Sequence of chain 1.B:
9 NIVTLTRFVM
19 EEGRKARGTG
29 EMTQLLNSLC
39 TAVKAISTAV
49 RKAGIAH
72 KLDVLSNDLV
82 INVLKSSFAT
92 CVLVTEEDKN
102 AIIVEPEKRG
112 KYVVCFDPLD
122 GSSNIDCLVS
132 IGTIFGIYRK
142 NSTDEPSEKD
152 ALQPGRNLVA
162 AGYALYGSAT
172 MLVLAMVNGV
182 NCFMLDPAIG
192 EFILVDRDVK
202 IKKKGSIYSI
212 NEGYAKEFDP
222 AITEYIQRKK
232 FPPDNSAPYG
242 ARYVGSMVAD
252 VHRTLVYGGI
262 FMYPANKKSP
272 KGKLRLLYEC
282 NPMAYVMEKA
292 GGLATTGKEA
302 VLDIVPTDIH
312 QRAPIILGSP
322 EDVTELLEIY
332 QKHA

The protein below binds the small molecule below.
Small molecule (SMILES): O=C(O)CCc1c(C(=O)O)[nH]c2cc(Cl)cc(Cl)c12

Binding-site contacts:
Ligand atom CL17 contacts residue VAL17 of chain 1.B at 3.3 Å.
Ligand atom C13 contacts residue GLU20 of chain 1.B at 3.6 Å.
Ligand atom CL17 contacts residue GLU20 of chain 1.B at 3.8 Å.
Ligand atom C6 contacts residue VAL160 of chain 1.B at 3.6 Å (hydrophobic).
Ligand atom C3 contacts residue MET30 of chain 1.B at 3.6 Å (hydrophobic).
Ligand atom CL10 contacts residue ALA161 of chain 1.B at 4.1 Å.
Ligand atom C12 contacts residue TYR113 of chain 1.B at 3.0 Å (hydrophobic).
Ligand atom C8 contacts residue GLU20 of chain 1.B at 3.5 Å.
Ligand atom N7 contacts residue GLY21 of chain 1.B at 3.1 Å.
Ligand atom O14 contacts residue GLY26 of chain 1.B at 3.5 Å.
Ligand atom C3 contacts residue GLY21 of chain 1.B at 3.9 Å.
Ligand atom C13 contacts residue MET177 of chain 1.B at 3.9 Å (hydrophobic).
Ligand atom C12 contacts residue VAL160 of chain 1.B at 3.8 Å (hydrophobic).
Ligand atom O19 contacts residue VAL160 of chain 1.B at 3.1 Å.
Ligand atom O15 contacts residue GLY26 of chain 1.B at 2.9 Å.
Ligand atom O18 contacts residue ARG140 of chain 1.B at 3.3 Å (salt-bridge).
Ligand atom C16 contacts residue ARG140 of chain 1.B at 3.1 Å.
Ligand atom C16 contacts residue TYR113 of chain 1.B at 3.8 Å (hydrophobic).
Ligand atom O19 contacts residue ARG140 of chain 1.B at 2.8 Å (salt-bridge).
Ligand atom C16 contacts residue VAL160 of chain 1.B at 3.9 Å (hydrophobic).
Ligand atom O15 contacts residue GLY21 of chain 1.B at 3.9 Å.
Ligand atom C12 contacts residue ARG140 of chain 1.B at 4.1 Å.
Ligand atom C2 contacts residue MET30 of chain 1.B at 3.9 Å (hydrophobic).
Ligand atom C9 contacts residue MET177 of chain 1.B at 3.4 Å (hydrophobic).
Ligand atom C8 contacts residue MET30 of chain 1.B at 4.0 Å (hydrophobic).
Ligand atom C8 contacts residue GLY21 of chain 1.B at 3.8 Å.
Ligand atom C1 contacts residue MET30 of chain 1.B at 3.6 Å (hydrophobic).
Ligand atom C4 contacts residue MET30 of chain 1.B at 4.0 Å (hydrophobic).
Ligand atom CL17 contacts residue PHE16 of chain 1.B at 3.5 Å.
Ligand atom CL10 contacts residue MET177 of chain 1.B at 3.5 Å.
Ligand atom N7 contacts residue MET30 of chain 1.B at 3.7 Å.
Ligand atom CL17 contacts residue LEU175 of chain 1.B at 3.9 Å.
Ligand atom C11 contacts residue GLY26 of chain 1.B at 3.6 Å.
Ligand atom C12 contacts residue MET30 of chain 1.B at 4.0 Å (hydrophobic).
Ligand atom C8 contacts residue VAL17 of chain 1.B at 3.3 Å (hydrophobic).
Ligand atom C5 contacts residue MET30 of chain 1.B at 3.7 Å (hydrophobic).
Ligand atom C4 contacts residue MET177 of chain 1.B at 3.6 Å (hydrophobic).
Ligand atom O15 contacts residue THR27 of chain 1.B at 3.9 Å.
Ligand atom CL10 contacts residue VAL160 of chain 1.B at 3.1 Å.
Ligand atom C5 contacts residue GLY21 of chain 1.B at 4.0 Å.